Sequence of chain 39.E:
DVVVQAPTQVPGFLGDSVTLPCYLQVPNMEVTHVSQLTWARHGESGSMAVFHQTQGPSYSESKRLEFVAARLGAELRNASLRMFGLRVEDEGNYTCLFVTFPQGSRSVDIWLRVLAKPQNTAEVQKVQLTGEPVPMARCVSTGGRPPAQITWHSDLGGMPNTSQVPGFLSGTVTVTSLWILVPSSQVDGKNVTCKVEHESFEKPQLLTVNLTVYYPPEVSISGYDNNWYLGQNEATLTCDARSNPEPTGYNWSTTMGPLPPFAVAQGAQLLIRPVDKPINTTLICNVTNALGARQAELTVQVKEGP

The small molecule below binds the protein below.
Small molecule (SMILES): CC(=O)N[C@H]1[C@H](O[C@H]2[C@H](O)[C@@H](NC(C)=O)CO[C@@H]2CO[C@@H]2O[C@@H](C)[C@@H](O)[C@@H](O)[C@@H]2O)O[C@H](CO)[C@@H](O[C@@H]2O[C@H](CO)[C@@H](O)[C@H](O)[C@@H]2O)[C@@H]1O

Binding-site contacts:
Ligand atom C2 contacts residue ASN307 of chain 39.E at 2.5 Å.
Ligand atom C3 contacts residue ASN307 of chain 39.E at 3.8 Å.
Ligand atom N2 contacts residue ASN307 of chain 39.E at 3.0 Å (h-bond).
Ligand atom C7 contacts residue PRO305 of chain 39.E at 4.3 Å (hydrophobic).
Ligand atom C8 contacts residue ASN307 of chain 39.E at 4.5 Å.
Ligand atom C8 contacts residue PRO305 of chain 39.E at 2.9 Å (hydrophobic).
Ligand atom C1 contacts residue ASN307 of chain 39.E at 1.4 Å.
Ligand atom C4 contacts residue ASN307 of chain 39.E at 4.2 Å.
Ligand atom O6 contacts residue GLN328 of chain 39.E at 4.3 Å.
Ligand atom O5 contacts residue ASN307 of chain 39.E at 2.3 Å (h-bond).
Ligand atom C7 contacts residue ASN307 of chain 39.E at 4.1 Å.
Ligand atom C5 contacts residue ASN307 of chain 39.E at 3.6 Å.
Ligand atom C8 contacts residue ILE306 of chain 39.E at 3.7 Å (hydrophobic).